Binding-site contacts:
Ligand atom C7 contacts residue PHE156 of chain 2.A at 3.7 Å (hydrophobic).
Ligand atom N27 contacts residue LEU144 of chain 2.A at 3.7 Å.
Ligand atom C23 contacts residue LEU75 of chain 2.A at 3.4 Å (hydrophobic).
Ligand atom N27 contacts residue TYR93 of chain 2.A at 3.7 Å.
Ligand atom N27 contacts residue ALA94 of chain 2.A at 3.0 Å (h-bond).
Ligand atom C28 contacts residue LEU144 of chain 2.A at 3.8 Å (hydrophobic).
Ligand atom C24 contacts residue LEU91 of chain 2.A at 3.6 Å (hydrophobic).
Ligand atom O15 contacts residue GLY157 of chain 2.A at 3.5 Å.
Ligand atom C11 contacts residue GLN66 of chain 2.A at 3.1 Å.
Ligand atom C8 contacts residue GLY157 of chain 2.A at 3.6 Å.
Ligand atom C24 contacts residue VAL28 of chain 2.A at 3.8 Å (hydrophobic).
Ligand atom C26 contacts residue GLU92 of chain 2.A at 3.2 Å.
Ligand atom C23 contacts residue PHE156 of chain 2.A at 3.7 Å (hydrophobic).
Ligand atom N5 contacts residue ALA154 of chain 2.A at 3.6 Å.
Ligand atom C1 contacts residue ALA154 of chain 2.A at 3.4 Å (hydrophobic).
Ligand atom C3 contacts residue ALA154 of chain 2.A at 3.7 Å (hydrophobic).
Ligand atom C23 contacts residue GLN66 of chain 2.A at 3.2 Å.
Ligand atom C28 contacts residue ALA94 of chain 2.A at 3.8 Å (hydrophobic).
Ligand atom C11 contacts residue PHE156 of chain 2.A at 3.8 Å (hydrophobic).
Ligand atom C14 contacts residue GLY157 of chain 2.A at 3.7 Å.
Ligand atom C12 contacts residue LEU91 of chain 2.A at 3.8 Å (hydrophobic).
Ligand atom C33 contacts residue PHE25 of chain 2.A at 3.8 Å (hydrophobic).
Ligand atom C23 contacts residue LEU91 of chain 2.A at 3.8 Å (hydrophobic).
Ligand atom C14 contacts residue LEU89 of chain 2.A at 3.8 Å (hydrophobic).
Ligand atom C10 contacts residue LEU89 of chain 2.A at 3.5 Å (hydrophobic).
Ligand atom C9 contacts residue LEU89 of chain 2.A at 3.6 Å (hydrophobic).
Ligand atom S4 contacts residue LEU91 of chain 2.A at 3.8 Å.
Ligand atom N31 contacts residue ALA94 of chain 2.A at 3.0 Å (h-bond).
Ligand atom N16 contacts residue PHE156 of chain 2.A at 3.6 Å (h-bond).
Ligand atom C2 contacts residue LEU75 of chain 2.A at 3.8 Å (hydrophobic).
Ligand atom O15 contacts residue LYS43 of chain 2.A at 3.2 Å (salt-bridge).
Ligand atom N27 contacts residue GLU92 of chain 2.A at 3.8 Å.
Ligand atom C17 contacts residue LEU59 of chain 2.A at 3.6 Å (hydrophobic).
Ligand atom C1 contacts residue PHE25 of chain 2.A at 3.7 Å (hydrophobic).
Ligand atom O6 contacts residue LYS43 of chain 2.A at 2.9 Å (salt-bridge).
Ligand atom C18 contacts residue LEU59 of chain 2.A at 3.7 Å (hydrophobic).
Ligand atom C12 contacts residue PHE156 of chain 2.A at 3.7 Å (hydrophobic).
Ligand atom O13 contacts residue PHE156 of chain 2.A at 3.6 Å.
Ligand atom O13 contacts residue LEU91 of chain 2.A at 3.5 Å.
Ligand atom C22 contacts residue LEU59 of chain 2.A at 3.7 Å (hydrophobic).

Sequence of chain 2.A:
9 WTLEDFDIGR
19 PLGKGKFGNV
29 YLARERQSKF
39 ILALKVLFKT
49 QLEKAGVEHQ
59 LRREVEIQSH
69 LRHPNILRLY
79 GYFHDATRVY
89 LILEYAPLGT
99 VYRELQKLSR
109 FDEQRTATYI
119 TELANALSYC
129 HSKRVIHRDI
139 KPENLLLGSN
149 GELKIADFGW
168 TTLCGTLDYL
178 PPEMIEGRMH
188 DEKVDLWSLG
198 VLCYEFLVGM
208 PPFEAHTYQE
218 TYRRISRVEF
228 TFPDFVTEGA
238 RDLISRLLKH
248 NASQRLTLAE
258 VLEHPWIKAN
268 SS

The small molecule below binds the protein below.
Small molecule (SMILES): COc1ccc(C(=O)Nc2ccccc2)cc1NC(=O)CCSCc1cnc2[nH]ccc2c1